A small-molecule ligand and the protein it binds are described below.
Small molecule (SMILES): CC(=O)N[C@@H]1[C@@H](O)[C@H](O)[C@@H](CO)O[C@H]1O

Sequence of chain 1.D:
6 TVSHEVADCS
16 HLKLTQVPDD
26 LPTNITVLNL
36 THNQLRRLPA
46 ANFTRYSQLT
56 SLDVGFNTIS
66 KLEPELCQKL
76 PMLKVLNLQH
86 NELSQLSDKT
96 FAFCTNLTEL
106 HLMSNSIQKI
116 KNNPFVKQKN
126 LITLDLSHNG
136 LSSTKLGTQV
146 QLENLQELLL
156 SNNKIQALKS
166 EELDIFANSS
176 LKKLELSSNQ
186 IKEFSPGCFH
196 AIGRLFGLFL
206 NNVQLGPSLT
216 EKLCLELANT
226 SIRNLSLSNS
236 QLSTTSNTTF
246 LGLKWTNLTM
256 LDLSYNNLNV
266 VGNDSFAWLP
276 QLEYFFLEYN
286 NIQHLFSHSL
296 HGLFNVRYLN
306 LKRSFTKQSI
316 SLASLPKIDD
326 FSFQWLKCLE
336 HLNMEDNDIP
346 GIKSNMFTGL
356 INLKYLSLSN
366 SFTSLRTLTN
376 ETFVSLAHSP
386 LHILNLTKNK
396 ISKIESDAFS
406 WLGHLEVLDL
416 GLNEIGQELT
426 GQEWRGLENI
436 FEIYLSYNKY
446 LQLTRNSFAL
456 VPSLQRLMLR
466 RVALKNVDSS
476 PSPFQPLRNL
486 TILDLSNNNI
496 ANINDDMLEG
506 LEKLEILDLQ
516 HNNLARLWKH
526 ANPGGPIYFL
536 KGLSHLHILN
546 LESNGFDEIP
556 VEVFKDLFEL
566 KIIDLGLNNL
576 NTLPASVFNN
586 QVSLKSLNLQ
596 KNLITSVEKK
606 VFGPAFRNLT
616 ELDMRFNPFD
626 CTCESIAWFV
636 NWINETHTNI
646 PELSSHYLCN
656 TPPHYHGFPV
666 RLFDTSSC

Binding-site contacts:
Ligand atom C1 contacts residue ASN173 of chain 1.D at 1.4 Å.
Ligand atom O5 contacts residue ASN173 of chain 1.D at 2.4 Å (h-bond).
Ligand atom C5 contacts residue ASN173 of chain 1.D at 3.7 Å.
Ligand atom C3 contacts residue ASN173 of chain 1.D at 3.8 Å.
Ligand atom O7 contacts residue ASN173 of chain 1.D at 4.2 Å.
Ligand atom C4 contacts residue ASN173 of chain 1.D at 4.2 Å.
Ligand atom C7 contacts residue ASN173 of chain 1.D at 3.8 Å.
Ligand atom N2 contacts residue ASN173 of chain 1.D at 2.9 Å (h-bond).
Ligand atom C2 contacts residue ASN173 of chain 1.D at 2.5 Å.
Ligand atom O6 contacts residue ASN173 of chain 1.D at 4.0 Å.